Sequence of chain 1.A:
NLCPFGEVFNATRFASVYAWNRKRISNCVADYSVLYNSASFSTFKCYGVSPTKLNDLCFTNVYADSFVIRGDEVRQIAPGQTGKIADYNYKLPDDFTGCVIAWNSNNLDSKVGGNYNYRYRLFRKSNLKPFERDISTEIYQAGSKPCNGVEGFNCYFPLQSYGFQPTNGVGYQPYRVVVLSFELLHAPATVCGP

Binding-site contacts:
Ligand atom C4 contacts residue ASN10 of chain 1.A at 4.2 Å.
Ligand atom C8 contacts residue ASN10 of chain 1.A at 3.9 Å.
Ligand atom C5 contacts residue ASN10 of chain 1.A at 3.7 Å.
Ligand atom C8 contacts residue GLY6 of chain 1.A at 3.6 Å.
Ligand atom O7 contacts residue PHE9 of chain 1.A at 4.4 Å.
Ligand atom O7 contacts residue GLY6 of chain 1.A at 3.9 Å.
Ligand atom C7 contacts residue GLY6 of chain 1.A at 3.9 Å.
Ligand atom O7 contacts residue LEU35 of chain 1.A at 4.3 Å.
Ligand atom N2 contacts residue ASN10 of chain 1.A at 3.0 Å (h-bond).
Ligand atom O5 contacts residue ASN10 of chain 1.A at 2.4 Å (h-bond).
Ligand atom O7 contacts residue ASN10 of chain 1.A at 4.5 Å.
Ligand atom C7 contacts residue ASN10 of chain 1.A at 3.6 Å.
Ligand atom C1 contacts residue ASN10 of chain 1.A at 1.4 Å.
Ligand atom C2 contacts residue ASN10 of chain 1.A at 2.5 Å.
Ligand atom O7 contacts residue PHE5 of chain 1.A at 4.2 Å.
Ligand atom C3 contacts residue ASN10 of chain 1.A at 3.8 Å.

This protein binds this small molecule.
Small molecule (SMILES): CC(=O)N[C@@H]1[C@@H](O)[C@H](O)[C@@H](CO)O[C@H]1O